Sequence of chain 1.E:
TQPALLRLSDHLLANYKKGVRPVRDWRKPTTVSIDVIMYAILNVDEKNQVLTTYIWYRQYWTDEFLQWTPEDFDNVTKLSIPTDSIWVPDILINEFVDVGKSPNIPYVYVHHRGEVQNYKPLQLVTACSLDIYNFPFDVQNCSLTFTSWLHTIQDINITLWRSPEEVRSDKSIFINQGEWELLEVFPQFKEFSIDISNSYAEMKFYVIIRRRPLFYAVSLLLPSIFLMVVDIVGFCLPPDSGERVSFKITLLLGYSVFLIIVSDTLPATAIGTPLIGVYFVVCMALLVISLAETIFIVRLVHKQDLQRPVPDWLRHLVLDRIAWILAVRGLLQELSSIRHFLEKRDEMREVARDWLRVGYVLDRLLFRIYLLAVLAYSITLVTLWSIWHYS

A protein and the small-molecule ligand that binds it are described below.
Small molecule (SMILES): CC(=O)N[C@H]1[C@H](O[C@H]2[C@H](O)[C@@H](NC(C)=O)CO[C@@H]2CO)O[C@H](CO)[C@@H](O)[C@@H]1O

Binding-site contacts:
Ligand atom C2 contacts residue ASN75 of chain 1.E at 4.4 Å.
Ligand atom O5 contacts residue ASN75 of chain 1.E at 3.3 Å (h-bond).
Ligand atom C1 contacts residue ASN75 of chain 1.E at 3.4 Å.
Ligand atom O6 contacts residue ASN75 of chain 1.E at 4.2 Å.
Ligand atom O7 contacts residue ASN75 of chain 1.E at 3.9 Å.